Sequence of chain 1.B:
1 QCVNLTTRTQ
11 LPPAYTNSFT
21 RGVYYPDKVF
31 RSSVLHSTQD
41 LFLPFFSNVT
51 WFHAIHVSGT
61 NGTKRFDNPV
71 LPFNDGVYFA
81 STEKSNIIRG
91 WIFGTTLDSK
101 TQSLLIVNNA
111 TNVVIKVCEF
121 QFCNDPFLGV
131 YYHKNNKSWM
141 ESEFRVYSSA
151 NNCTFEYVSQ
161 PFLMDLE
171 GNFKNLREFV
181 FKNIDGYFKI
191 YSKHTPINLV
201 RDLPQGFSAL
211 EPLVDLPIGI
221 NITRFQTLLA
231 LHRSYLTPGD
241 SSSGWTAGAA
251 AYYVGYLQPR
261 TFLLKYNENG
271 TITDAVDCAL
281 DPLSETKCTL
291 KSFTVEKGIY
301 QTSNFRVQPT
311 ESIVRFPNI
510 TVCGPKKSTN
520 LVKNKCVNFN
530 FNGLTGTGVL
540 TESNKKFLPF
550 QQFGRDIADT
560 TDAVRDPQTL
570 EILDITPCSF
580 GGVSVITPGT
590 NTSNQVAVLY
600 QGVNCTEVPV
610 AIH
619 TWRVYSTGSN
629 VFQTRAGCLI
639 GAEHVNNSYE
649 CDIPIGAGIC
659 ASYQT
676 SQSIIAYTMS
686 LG

This protein binds this small molecule.
Small molecule (SMILES): CC(=O)N[C@@H]1[C@@H](O)[C@H](O)[C@@H](CO)O[C@H]1O

Binding-site contacts:
Ligand atom O7 contacts residue THR605 of chain 1.B at 3.8 Å.
Ligand atom C7 contacts residue THR605 of chain 1.B at 3.9 Å.
Ligand atom C2 contacts residue ASN603 of chain 1.B at 2.4 Å.
Ligand atom C7 contacts residue ASN603 of chain 1.B at 3.6 Å.
Ligand atom C8 contacts residue THR605 of chain 1.B at 3.5 Å.
Ligand atom C5 contacts residue ASN603 of chain 1.B at 3.6 Å.
Ligand atom N2 contacts residue THR605 of chain 1.B at 4.3 Å.
Ligand atom N2 contacts residue ASN603 of chain 1.B at 2.9 Å (h-bond).
Ligand atom C3 contacts residue ASN603 of chain 1.B at 3.8 Å.
Ligand atom O5 contacts residue ASN603 of chain 1.B at 2.3 Å (h-bond).
Ligand atom O7 contacts residue ASN603 of chain 1.B at 3.8 Å.
Ligand atom C1 contacts residue ASN603 of chain 1.B at 1.4 Å.
Ligand atom C4 contacts residue ASN603 of chain 1.B at 4.2 Å.